Binding-site contacts:
Ligand atom O2 contacts residue ASN118 of chain 1.D at 3.6 Å (h-bond).
Ligand atom C6 contacts residue ASP114 of chain 1.D at 3.4 Å.
Ligand atom O2 contacts residue NAG1 of chain 1.DA at 3.1 Å (h-bond).
Ligand atom C2 contacts residue NAG1 of chain 1.DA at 4.0 Å.
Ligand atom O5 contacts residue PHE117 of chain 1.D at 3.9 Å.
Ligand atom O6 contacts residue ASP114 of chain 1.D at 3.4 Å.
Ligand atom O1 contacts residue PHE117 of chain 1.D at 3.9 Å.
Ligand atom C3 contacts residue BGC1 of chain 1.RA at 4.0 Å.
Ligand atom O6 contacts residue PHE117 of chain 1.D at 3.9 Å.
Ligand atom C1 contacts residue ASN116 of chain 1.D at 4.3 Å.
Ligand atom O1 contacts residue NAG1 of chain 1.DA at 3.2 Å (h-bond).
Ligand atom O1 contacts residue ASN116 of chain 1.D at 4.2 Å.
Ligand atom O2 contacts residue BGC1 of chain 1.RA at 3.1 Å (h-bond).
Ligand atom O1 contacts residue THR120 of chain 1.D at 3.9 Å.
Ligand atom C2 contacts residue ASN116 of chain 1.D at 4.0 Å.
Ligand atom C2 contacts residue BGC1 of chain 1.RA at 3.6 Å.
Ligand atom O1 contacts residue ASN118 of chain 1.D at 3.3 Å (h-bond).
Ligand atom O5 contacts residue ASN116 of chain 1.D at 3.9 Å.
Ligand atom C1 contacts residue NAG1 of chain 1.DA at 3.7 Å.
Ligand atom O3 contacts residue BGC1 of chain 1.RA at 3.3 Å (h-bond).
Ligand atom C1 contacts residue ASN118 of chain 1.D at 4.4 Å.
Ligand atom C6 contacts residue LYS124 of chain 1.D at 4.3 Å.
Ligand atom C2 contacts residue ASN118 of chain 1.D at 4.3 Å.
Ligand atom O6 contacts residue ASN116 of chain 1.D at 3.9 Å.

Sequence of chain 1.D:
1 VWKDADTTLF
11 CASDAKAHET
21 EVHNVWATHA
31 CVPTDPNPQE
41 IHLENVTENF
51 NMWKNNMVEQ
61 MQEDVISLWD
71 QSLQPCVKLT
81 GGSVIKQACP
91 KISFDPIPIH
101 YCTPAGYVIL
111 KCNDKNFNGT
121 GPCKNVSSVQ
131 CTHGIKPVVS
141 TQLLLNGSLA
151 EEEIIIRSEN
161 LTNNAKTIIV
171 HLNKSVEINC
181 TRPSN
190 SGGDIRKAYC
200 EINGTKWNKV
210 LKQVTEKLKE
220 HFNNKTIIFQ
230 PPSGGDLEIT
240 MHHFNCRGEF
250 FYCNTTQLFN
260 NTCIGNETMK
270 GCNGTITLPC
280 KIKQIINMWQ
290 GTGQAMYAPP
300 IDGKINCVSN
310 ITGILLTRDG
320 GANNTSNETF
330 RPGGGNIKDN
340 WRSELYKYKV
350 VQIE

This protein binds this small molecule.
Small molecule (SMILES): OC[C@H]1O[C@@H](O)[C@H](O)[C@@H](O)[C@@H]1O